Sequence of chain 47.C:
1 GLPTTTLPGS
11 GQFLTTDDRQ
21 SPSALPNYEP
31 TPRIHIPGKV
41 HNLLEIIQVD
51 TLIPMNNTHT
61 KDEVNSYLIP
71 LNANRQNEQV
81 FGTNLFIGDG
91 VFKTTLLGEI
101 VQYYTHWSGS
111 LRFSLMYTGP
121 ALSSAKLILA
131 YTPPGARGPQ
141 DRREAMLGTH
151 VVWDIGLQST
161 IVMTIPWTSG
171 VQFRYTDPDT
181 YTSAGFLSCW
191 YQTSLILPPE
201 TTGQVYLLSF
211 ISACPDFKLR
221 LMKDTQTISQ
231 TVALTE

Sequence of chain 47.A:
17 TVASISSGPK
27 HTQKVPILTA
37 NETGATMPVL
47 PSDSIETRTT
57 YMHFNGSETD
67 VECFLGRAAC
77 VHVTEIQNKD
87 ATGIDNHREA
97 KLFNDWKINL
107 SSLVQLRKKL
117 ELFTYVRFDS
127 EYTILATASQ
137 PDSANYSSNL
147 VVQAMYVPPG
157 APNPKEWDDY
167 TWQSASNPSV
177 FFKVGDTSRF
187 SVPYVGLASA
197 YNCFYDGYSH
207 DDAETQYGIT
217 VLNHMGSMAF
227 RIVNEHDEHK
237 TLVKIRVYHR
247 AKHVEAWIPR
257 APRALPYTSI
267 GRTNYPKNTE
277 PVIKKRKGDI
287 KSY

The small molecule below binds the protein below.
Small molecule (SMILES): Cc1cc(CCCCCCCOc2ccc(C3=N[C@@H](C)CO3)cc2)on1

Binding-site contacts:
Ligand atom O1 contacts residue TYR152 of chain 47.A at 3.9 Å.
Ligand atom C1B contacts residue MET221 of chain 47.A at 3.8 Å (hydrophobic).
Ligand atom C6C contacts residue VAL191 of chain 47.A at 3.2 Å (hydrophobic).
Ligand atom C4 contacts residue PHE186 of chain 47.A at 3.6 Å (hydrophobic).
Ligand atom C6C contacts residue MET221 of chain 47.A at 3.7 Å (hydrophobic).
Ligand atom C3C contacts residue VAL188 of chain 47.A at 3.3 Å (hydrophobic).
Ligand atom O1B contacts residue TYR128 of chain 47.A at 3.9 Å.
Ligand atom N3A contacts residue ASN219 of chain 47.A at 3.0 Å (h-bond).
Ligand atom C7C contacts residue TYR128 of chain 47.A at 3.6 Å (hydrophobic).
Ligand atom C4A contacts residue ASN219 of chain 47.A at 3.5 Å.
Ligand atom C3C contacts residue TYR128 of chain 47.A at 3.9 Å (hydrophobic).
Ligand atom C6B contacts residue TYR197 of chain 47.A at 3.6 Å (hydrophobic).
Ligand atom C7C contacts residue TYR197 of chain 47.A at 3.8 Å (hydrophobic).
Ligand atom C5 contacts residue TYR152 of chain 47.A at 3.8 Å (hydrophobic).
Ligand atom C4 contacts residue MET224 of chain 47.A at 3.8 Å (hydrophobic).
Ligand atom C5B contacts residue LEU106 of chain 47.A at 3.5 Å (hydrophobic).
Ligand atom C2C contacts residue VAL188 of chain 47.A at 3.2 Å (hydrophobic).
Ligand atom C3 contacts residue PHE186 of chain 47.A at 3.8 Å (hydrophobic).
Ligand atom C4C contacts residue TYR152 of chain 47.A at 3.8 Å (hydrophobic).
Ligand atom C31 contacts residue ALA150 of chain 47.A at 3.5 Å (hydrophobic).
Ligand atom O1 contacts residue PHE186 of chain 47.A at 3.5 Å.
Ligand atom O1 contacts residue VAL188 of chain 47.A at 3.8 Å.
Ligand atom C5 contacts residue PHE186 of chain 47.A at 3.5 Å (hydrophobic).
Ligand atom N2 contacts residue ALA24 of chain 47.C at 3.4 Å.
Ligand atom C3B contacts residue MET221 of chain 47.A at 3.8 Å (hydrophobic).
Ligand atom C31 contacts residue PRO174 of chain 47.A at 3.4 Å (hydrophobic).
Ligand atom C3 contacts residue PRO174 of chain 47.A at 3.8 Å (hydrophobic).
Ligand atom CM1 contacts residue SER107 of chain 47.A at 3.9 Å.
Ligand atom N2 contacts residue PHE186 of chain 47.A at 3.7 Å.
Ligand atom C2B contacts residue MET221 of chain 47.A at 3.5 Å (hydrophobic).
Ligand atom C5B contacts residue TYR197 of chain 47.A at 3.7 Å (hydrophobic).
Ligand atom C31 contacts residue VAL176 of chain 47.A at 3.3 Å (hydrophobic).
Ligand atom C31 contacts residue SER175 of chain 47.A at 3.6 Å.
Ligand atom C6B contacts residue LEU106 of chain 47.A at 3.9 Å (hydrophobic).
Ligand atom C5C contacts residue ILE104 of chain 47.A at 3.8 Å (hydrophobic).
Ligand atom C5C contacts residue TYR128 of chain 47.A at 3.5 Å (hydrophobic).
Ligand atom O1 contacts residue ALA24 of chain 47.C at 3.6 Å.
Ligand atom O1B contacts residue MET221 of chain 47.A at 3.4 Å.
Ligand atom C4 contacts residue TYR152 of chain 47.A at 3.9 Å (hydrophobic).
Ligand atom C4B contacts residue LEU106 of chain 47.A at 3.7 Å (hydrophobic).